The protein below binds the small molecule below.
Small molecule (SMILES): CC(=O)N[C@@H]1[C@@H](O)[C@H](O)[C@@H](CO)O[C@H]1O

Sequence of chain 1.A:
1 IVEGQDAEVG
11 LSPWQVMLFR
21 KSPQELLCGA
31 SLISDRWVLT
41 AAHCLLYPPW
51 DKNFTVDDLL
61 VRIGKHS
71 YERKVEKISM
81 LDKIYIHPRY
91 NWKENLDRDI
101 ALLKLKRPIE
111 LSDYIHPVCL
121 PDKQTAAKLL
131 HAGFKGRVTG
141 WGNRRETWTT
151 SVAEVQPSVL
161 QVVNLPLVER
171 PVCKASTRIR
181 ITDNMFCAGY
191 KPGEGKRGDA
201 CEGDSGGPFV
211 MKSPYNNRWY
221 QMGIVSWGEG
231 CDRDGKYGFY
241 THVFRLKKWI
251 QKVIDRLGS

Binding-site contacts:
Ligand atom C8 contacts residue PRO48 of chain 1.A at 4.5 Å (hydrophobic).
Ligand atom C7 contacts residue ASN53 of chain 1.A at 3.1 Å.
Ligand atom C7 contacts residue LEU46 of chain 1.A at 4.2 Å (hydrophobic).
Ligand atom C3 contacts residue ASN53 of chain 1.A at 4.2 Å.
Ligand atom C8 contacts residue LEU46 of chain 1.A at 3.9 Å (hydrophobic).
Ligand atom C5 contacts residue ASN53 of chain 1.A at 4.0 Å.
Ligand atom C2 contacts residue ASN53 of chain 1.A at 2.9 Å.
Ligand atom C1 contacts residue ASN53 of chain 1.A at 2.1 Å.
Ligand atom C8 contacts residue ASN53 of chain 1.A at 4.2 Å.
Ligand atom O7 contacts residue ASN53 of chain 1.A at 2.9 Å (h-bond).
Ligand atom N2 contacts residue LEU46 of chain 1.A at 4.5 Å.
Ligand atom N2 contacts residue ASN53 of chain 1.A at 3.1 Å (h-bond).
Ligand atom O5 contacts residue ASN53 of chain 1.A at 2.5 Å (h-bond).